Sequence of chain 2.L:
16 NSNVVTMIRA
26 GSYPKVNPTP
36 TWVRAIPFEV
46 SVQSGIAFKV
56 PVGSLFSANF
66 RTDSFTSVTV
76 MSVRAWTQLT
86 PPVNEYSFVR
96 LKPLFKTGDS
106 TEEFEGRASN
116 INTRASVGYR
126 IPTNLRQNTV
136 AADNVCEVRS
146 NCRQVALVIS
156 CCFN

Binding-site contacts:
Ligand atom O5' contacts residue ARG125 of chain 2.L at 3.1 Å (salt-bridge).
Ligand atom N3 contacts residue ARG125 of chain 2.L at 3.8 Å.
Ligand atom C5' contacts residue ARG125 of chain 2.L at 4.2 Å.
Ligand atom C5 contacts residue ARG125 of chain 2.L at 3.7 Å.
Ligand atom C2 contacts residue ARG125 of chain 2.L at 4.0 Å.
Ligand atom C5' contacts residue MET76 of chain 2.L at 4.4 Å (hydrophobic).
Ligand atom OP3 contacts residue ARG125 of chain 2.L at 2.7 Å.
Ligand atom OP2 contacts residue SER77 of chain 2.L at 4.1 Å.
Ligand atom OP1 contacts residue ARG125 of chain 2.L at 2.9 Å (salt-bridge).
Ligand atom C5' contacts residue SER77 of chain 2.L at 4.4 Å.
Ligand atom P contacts residue ARG125 of chain 2.L at 3.8 Å.
Ligand atom C3' contacts residue ARG125 of chain 2.L at 3.4 Å.
Ligand atom P contacts residue ARG131 of chain 2.L at 3.6 Å.
Ligand atom O4 contacts residue ARG125 of chain 2.L at 4.0 Å.
Ligand atom C4 contacts residue ARG125 of chain 2.L at 3.7 Å.
Ligand atom O5' contacts residue ARG131 of chain 2.L at 2.9 Å (salt-bridge).
Ligand atom OP2 contacts residue ARG131 of chain 2.L at 3.8 Å.
Ligand atom OP3 contacts residue SER77 of chain 2.L at 4.4 Å.
Ligand atom N1 contacts residue ARG125 of chain 2.L at 3.9 Å.
Ligand atom C2' contacts residue ARG125 of chain 2.L at 3.8 Å.
Ligand atom O3' contacts residue ARG125 of chain 2.L at 4.1 Å.
Ligand atom C6 contacts residue ARG125 of chain 2.L at 3.7 Å.
Ligand atom C1' contacts residue ARG125 of chain 2.L at 4.4 Å.
Ligand atom C5' contacts residue ARG131 of chain 2.L at 3.4 Å.
Ligand atom C4' contacts residue ARG125 of chain 2.L at 4.4 Å.
Ligand atom OP1 contacts residue ARG131 of chain 2.L at 3.4 Å (salt-bridge).
Ligand atom O2 contacts residue ARG125 of chain 2.L at 4.1 Å.

A small-molecule ligand and the protein it binds are described below.
Small molecule (SMILES): CO[P](=O)(O)O[C@H]1[C@@H](O)[C@H](n2ccc(=O)[nH]c2=O)O[C@@H]1COP(=O)(O)O